Sequence of chain 1.D:
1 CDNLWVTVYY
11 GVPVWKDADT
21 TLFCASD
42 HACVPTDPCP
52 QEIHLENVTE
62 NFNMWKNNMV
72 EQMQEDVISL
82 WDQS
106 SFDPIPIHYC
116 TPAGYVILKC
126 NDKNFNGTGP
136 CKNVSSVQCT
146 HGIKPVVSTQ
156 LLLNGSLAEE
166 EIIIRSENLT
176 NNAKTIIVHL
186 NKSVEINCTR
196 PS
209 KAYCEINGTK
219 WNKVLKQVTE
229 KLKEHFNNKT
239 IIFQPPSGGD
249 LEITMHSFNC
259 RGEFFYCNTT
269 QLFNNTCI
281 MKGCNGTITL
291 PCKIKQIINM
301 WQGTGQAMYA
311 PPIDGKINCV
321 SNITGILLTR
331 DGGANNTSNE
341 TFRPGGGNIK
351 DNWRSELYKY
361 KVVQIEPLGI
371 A

This protein binds this small molecule.
Small molecule (SMILES): CC(=O)N[C@@H]1[C@@H](O)[C@H](O)[C@@H](CO)O[C@H]1O

Binding-site contacts:
Ligand atom C1 contacts residue GLU190 of chain 1.D at 3.7 Å.
Ligand atom C2 contacts residue ASN322 of chain 1.D at 2.4 Å.
Ligand atom C7 contacts residue ASN322 of chain 1.D at 3.9 Å.
Ligand atom O6 contacts residue SER188 of chain 1.D at 3.9 Å.
Ligand atom C1 contacts residue SER188 of chain 1.D at 3.8 Å.
Ligand atom O5 contacts residue SER188 of chain 1.D at 3.4 Å (h-bond).
Ligand atom C6 contacts residue GLU190 of chain 1.D at 3.8 Å.
Ligand atom O5 contacts residue GLU190 of chain 1.D at 3.5 Å (salt-bridge).
Ligand atom C1 contacts residue ASN322 of chain 1.D at 1.4 Å.
Ligand atom C4 contacts residue ASN322 of chain 1.D at 4.2 Å.
Ligand atom C5 contacts residue GLU190 of chain 1.D at 3.5 Å.
Ligand atom O7 contacts residue ASN322 of chain 1.D at 4.5 Å.
Ligand atom O6 contacts residue GLU190 of chain 1.D at 3.2 Å.
Ligand atom C5 contacts residue ASN322 of chain 1.D at 3.7 Å.
Ligand atom N2 contacts residue ASN322 of chain 1.D at 2.8 Å (h-bond).
Ligand atom O5 contacts residue ASN322 of chain 1.D at 2.4 Å (h-bond).
Ligand atom C5 contacts residue SER188 of chain 1.D at 4.5 Å.
Ligand atom C3 contacts residue ASN322 of chain 1.D at 3.8 Å.
Ligand atom C2 contacts residue SER188 of chain 1.D at 4.2 Å.